Sequence of chain 1.A:
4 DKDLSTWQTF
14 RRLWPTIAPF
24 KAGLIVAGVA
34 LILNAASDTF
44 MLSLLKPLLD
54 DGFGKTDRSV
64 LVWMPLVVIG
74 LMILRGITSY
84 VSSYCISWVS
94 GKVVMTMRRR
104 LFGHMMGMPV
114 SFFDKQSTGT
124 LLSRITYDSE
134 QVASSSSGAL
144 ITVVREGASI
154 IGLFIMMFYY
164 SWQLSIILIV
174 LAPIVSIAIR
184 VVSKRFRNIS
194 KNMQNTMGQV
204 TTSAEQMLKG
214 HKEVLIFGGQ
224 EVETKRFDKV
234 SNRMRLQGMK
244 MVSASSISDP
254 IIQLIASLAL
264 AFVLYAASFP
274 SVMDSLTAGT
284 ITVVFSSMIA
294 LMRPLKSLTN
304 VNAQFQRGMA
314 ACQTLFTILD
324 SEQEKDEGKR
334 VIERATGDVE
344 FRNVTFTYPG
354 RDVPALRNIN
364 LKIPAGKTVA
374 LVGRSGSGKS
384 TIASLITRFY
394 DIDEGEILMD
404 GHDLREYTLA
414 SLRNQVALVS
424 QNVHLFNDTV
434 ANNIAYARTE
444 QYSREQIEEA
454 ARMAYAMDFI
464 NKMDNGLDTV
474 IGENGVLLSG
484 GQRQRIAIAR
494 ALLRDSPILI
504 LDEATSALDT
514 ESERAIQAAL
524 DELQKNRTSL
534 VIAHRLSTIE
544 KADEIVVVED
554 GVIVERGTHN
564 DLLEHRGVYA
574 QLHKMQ

Binding-site contacts:
Ligand atom C25 contacts residue ILE182 of chain 1.A at 3.8 Å (hydrophobic).
Ligand atom C22 contacts residue LEU298 of chain 1.A at 3.9 Å (hydrophobic).
Ligand atom C5 contacts residue LEU171 of chain 1.A at 3.4 Å (hydrophobic).
Ligand atom O13 contacts residue VAL178 of chain 1.A at 3.8 Å.
Ligand atom C30 contacts residue ALA259 of chain 1.A at 3.8 Å (hydrophobic).
Ligand atom C18 contacts residue LEU298 of chain 1.A at 3.9 Å (hydrophobic).
Ligand atom O28 contacts residue ARG190 of chain 1.A at 2.9 Å (salt-bridge).
Ligand atom C4 contacts residue LEU171 of chain 1.A at 3.7 Å (hydrophobic).
Ligand atom C12 contacts residue PHE157 of chain 1.A at 3.3 Å (hydrophobic).
Ligand atom O13 contacts residue ALA175 of chain 1.A at 3.7 Å.
Ligand atom O28 contacts residue LYS299 of chain 1.A at 3.8 Å.
Ligand atom C14 contacts residue VAL178 of chain 1.A at 3.8 Å (hydrophobic).
Ligand atom C29 contacts residue ILE182 of chain 1.A at 3.7 Å (hydrophobic).
Ligand atom C6 contacts residue MET291 of chain 1.A at 3.3 Å (hydrophobic).
Ligand atom C19 contacts residue VAL178 of chain 1.A at 3.8 Å (hydrophobic).
Ligand atom C1 contacts residue ALA262 of chain 1.A at 3.9 Å (hydrophobic).
Ligand atom C18 contacts residue ILE182 of chain 1.A at 3.6 Å (hydrophobic).
Ligand atom O27 contacts residue LYS299 of chain 1.A at 3.3 Å.
Ligand atom C29 contacts residue ALA259 of chain 1.A at 3.7 Å (hydrophobic).
Ligand atom C6 contacts residue LEU294 of chain 1.A at 3.5 Å (hydrophobic).
Ligand atom C19 contacts residue LEU298 of chain 1.A at 3.9 Å (hydrophobic).
Ligand atom C5 contacts residue LEU294 of chain 1.A at 3.5 Å (hydrophobic).
Ligand atom C20 contacts residue ILE182 of chain 1.A at 3.4 Å (hydrophobic).
Ligand atom C7 contacts residue MET291 of chain 1.A at 3.5 Å (hydrophobic).
Ligand atom C16 contacts residue SER179 of chain 1.A at 3.0 Å.
Ligand atom C1 contacts residue LEU171 of chain 1.A at 3.5 Å (hydrophobic).
Ligand atom C26 contacts residue LYS299 of chain 1.A at 3.8 Å.
Ligand atom C5 contacts residue LEU298 of chain 1.A at 3.5 Å (hydrophobic).
Ligand atom C11 contacts residue LEU171 of chain 1.A at 3.6 Å (hydrophobic).
Ligand atom C21 contacts residue ILE182 of chain 1.A at 3.7 Å (hydrophobic).
Ligand atom CL9 contacts residue ALA259 of chain 1.A at 3.4 Å.
Ligand atom C4 contacts residue LEU298 of chain 1.A at 3.6 Å (hydrophobic).
Ligand atom C6 contacts residue LEU171 of chain 1.A at 3.7 Å (hydrophobic).
Ligand atom C15 contacts residue ALA175 of chain 1.A at 3.9 Å (hydrophobic).
Ligand atom C30 contacts residue MET295 of chain 1.A at 3.5 Å (hydrophobic).
Ligand atom C10 contacts residue LEU298 of chain 1.A at 3.9 Å (hydrophobic).
Ligand atom C2 contacts residue VAL178 of chain 1.A at 3.9 Å (hydrophobic).
Ligand atom C15 contacts residue SER179 of chain 1.A at 3.1 Å.
Ligand atom C11 contacts residue ALA175 of chain 1.A at 3.8 Å (hydrophobic).
Ligand atom C31 contacts residue MET295 of chain 1.A at 3.7 Å (hydrophobic).

A protein and the small-molecule ligand that binds it are described below.
Small molecule (SMILES): C[C@H](Oc1ccc2ncc(/C=C/C(=O)O)c(C3CC3)c2c1)c1c(Cl)cccc1C1CC1